Binding-site contacts:
Ligand atom C5 contacts residue MET797 of chain 1.A at 3.6 Å (hydrophobic).
Ligand atom F2 contacts residue PRO655 of chain 1.A at 3.9 Å.
Ligand atom C15 contacts residue ILE722 of chain 1.A at 3.6 Å (hydrophobic).
Ligand atom C2 contacts residue MET649 of chain 1.A at 3.8 Å (hydrophobic).
Ligand atom C15 contacts residue ILE807 of chain 1.A at 3.9 Å (hydrophobic).
Ligand atom C15 contacts residue TYR710 of chain 1.A at 3.5 Å (hydrophobic).
Ligand atom C7 contacts residue TRP657 of chain 1.A at 3.7 Å (hydrophobic).
Ligand atom C13 contacts residue MET797 of chain 1.A at 3.8 Å (hydrophobic).
Ligand atom F2 contacts residue LYS676 of chain 1.A at 3.1 Å.
Ligand atom F contacts residue MET649 of chain 1.A at 3.4 Å.
Ligand atom N3 contacts residue VAL725 of chain 1.A at 2.9 Å (h-bond).
Ligand atom N5 contacts residue TYR710 of chain 1.A at 3.8 Å.
Ligand atom C8 contacts residue SER728 of chain 1.A at 3.3 Å.
Ligand atom N2 contacts residue MET797 of chain 1.A at 3.5 Å.
Ligand atom C6 contacts residue TRP657 of chain 1.A at 3.8 Å (hydrophobic).
Ligand atom C7 contacts residue MET797 of chain 1.A at 3.6 Å (hydrophobic).
Ligand atom C8 contacts residue TRP657 of chain 1.A at 3.5 Å (hydrophobic).
Ligand atom C16 contacts residue ASP808 of chain 1.A at 3.8 Å.
Ligand atom C8 contacts residue VAL725 of chain 1.A at 3.1 Å (hydrophobic).
Ligand atom N3 contacts residue VAL724 of chain 1.A at 3.8 Å.
Ligand atom N2 contacts residue TRP657 of chain 1.A at 3.4 Å.
Ligand atom F contacts residue ILE674 of chain 1.A at 3.4 Å.
Ligand atom C12 contacts residue MET649 of chain 1.A at 3.9 Å (hydrophobic).
Ligand atom N1 contacts residue MET797 of chain 1.A at 3.6 Å.
Ligand atom C contacts residue THR647 of chain 1.A at 3.7 Å.
Ligand atom F2 contacts residue ILE722 of chain 1.A at 3.4 Å.
Ligand atom C11 contacts residue ILE807 of chain 1.A at 3.7 Å (hydrophobic).
Ligand atom C17 contacts residue ASP808 of chain 1.A at 3.4 Å.
Ligand atom O1 contacts residue ASP808 of chain 1.A at 3.3 Å (salt-bridge).
Ligand atom C14 contacts residue ILE722 of chain 1.A at 3.8 Å (hydrophobic).
Ligand atom N2 contacts residue SER728 of chain 1.A at 3.7 Å.
Ligand atom F contacts residue PRO655 of chain 1.A at 3.4 Å.
Ligand atom O contacts residue MET649 of chain 1.A at 3.3 Å.
Ligand atom F1 contacts residue PRO655 of chain 1.A at 3.8 Å.
Ligand atom C contacts residue TRP657 of chain 1.A at 3.6 Å (hydrophobic).
Ligand atom O1 contacts residue LYS676 of chain 1.A at 3.7 Å.
Ligand atom C11 contacts residue ILE722 of chain 1.A at 3.8 Å (hydrophobic).
Ligand atom C10 contacts residue GLU723 of chain 1.A at 3.2 Å.
Ligand atom C3 contacts residue MET649 of chain 1.A at 3.9 Å (hydrophobic).
Ligand atom C17 contacts residue ASP684 of chain 1.A at 3.4 Å.

A small-molecule ligand and the protein it binds are described below.
Small molecule (SMILES): CCC(=O)N1CC[C@H](Nc2ncnc3c2CN(c2cnc(OC)c(C(F)(F)F)c2)CC3)C1

Sequence of chain 1.A:
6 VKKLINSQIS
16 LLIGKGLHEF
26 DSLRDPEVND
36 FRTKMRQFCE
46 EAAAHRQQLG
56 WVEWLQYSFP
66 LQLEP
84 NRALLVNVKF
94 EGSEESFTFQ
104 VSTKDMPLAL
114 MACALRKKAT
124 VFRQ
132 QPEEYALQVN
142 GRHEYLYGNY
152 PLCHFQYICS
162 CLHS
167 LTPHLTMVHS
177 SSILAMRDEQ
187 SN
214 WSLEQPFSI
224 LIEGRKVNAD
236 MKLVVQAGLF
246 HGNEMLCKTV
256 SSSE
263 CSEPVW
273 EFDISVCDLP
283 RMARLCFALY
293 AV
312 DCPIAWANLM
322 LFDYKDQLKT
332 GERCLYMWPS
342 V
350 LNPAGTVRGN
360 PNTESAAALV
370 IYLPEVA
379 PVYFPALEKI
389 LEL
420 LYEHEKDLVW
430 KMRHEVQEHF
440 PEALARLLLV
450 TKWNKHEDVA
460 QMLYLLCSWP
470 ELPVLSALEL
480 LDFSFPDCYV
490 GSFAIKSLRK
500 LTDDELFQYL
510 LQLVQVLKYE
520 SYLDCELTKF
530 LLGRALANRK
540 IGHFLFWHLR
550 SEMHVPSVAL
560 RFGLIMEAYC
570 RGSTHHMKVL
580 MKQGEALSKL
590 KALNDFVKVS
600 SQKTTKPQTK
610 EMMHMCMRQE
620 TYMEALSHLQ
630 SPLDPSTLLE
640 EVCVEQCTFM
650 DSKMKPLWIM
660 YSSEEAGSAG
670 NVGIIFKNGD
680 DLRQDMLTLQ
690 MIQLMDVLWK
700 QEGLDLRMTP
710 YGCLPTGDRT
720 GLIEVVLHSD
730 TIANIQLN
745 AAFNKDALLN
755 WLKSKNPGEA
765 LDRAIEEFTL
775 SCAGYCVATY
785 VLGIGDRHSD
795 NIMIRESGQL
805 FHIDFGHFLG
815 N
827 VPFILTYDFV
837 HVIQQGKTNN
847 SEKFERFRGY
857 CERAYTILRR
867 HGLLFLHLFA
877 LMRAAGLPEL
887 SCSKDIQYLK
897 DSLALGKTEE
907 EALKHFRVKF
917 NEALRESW